Sequence of chain 2.B:
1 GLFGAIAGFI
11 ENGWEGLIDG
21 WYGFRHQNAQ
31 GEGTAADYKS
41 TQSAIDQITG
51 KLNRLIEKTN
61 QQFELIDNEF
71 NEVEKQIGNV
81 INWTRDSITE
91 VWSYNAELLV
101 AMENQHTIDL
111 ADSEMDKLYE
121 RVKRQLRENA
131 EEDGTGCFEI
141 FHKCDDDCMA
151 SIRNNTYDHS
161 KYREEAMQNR

This small molecule binds to this protein.
Small molecule (SMILES): CC(=O)N[C@H]1[C@H](O[C@H]2[C@H](O)[C@@H](NC(C)=O)CO[C@@H]2CO)O[C@H](CO)[C@@H](O)[C@@H]1O

Sequence of chain 1.A:
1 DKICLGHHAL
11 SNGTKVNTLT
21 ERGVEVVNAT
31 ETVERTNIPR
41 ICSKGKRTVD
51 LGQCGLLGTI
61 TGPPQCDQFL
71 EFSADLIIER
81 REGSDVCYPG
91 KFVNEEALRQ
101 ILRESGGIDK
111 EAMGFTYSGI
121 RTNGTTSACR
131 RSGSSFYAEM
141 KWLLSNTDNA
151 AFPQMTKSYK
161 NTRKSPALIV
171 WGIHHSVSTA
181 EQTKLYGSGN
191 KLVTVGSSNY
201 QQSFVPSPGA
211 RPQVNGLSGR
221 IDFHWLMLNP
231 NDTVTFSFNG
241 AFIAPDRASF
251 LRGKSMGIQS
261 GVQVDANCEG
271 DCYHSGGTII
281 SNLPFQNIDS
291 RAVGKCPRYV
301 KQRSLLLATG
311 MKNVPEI

Sequence of chain 2.A:
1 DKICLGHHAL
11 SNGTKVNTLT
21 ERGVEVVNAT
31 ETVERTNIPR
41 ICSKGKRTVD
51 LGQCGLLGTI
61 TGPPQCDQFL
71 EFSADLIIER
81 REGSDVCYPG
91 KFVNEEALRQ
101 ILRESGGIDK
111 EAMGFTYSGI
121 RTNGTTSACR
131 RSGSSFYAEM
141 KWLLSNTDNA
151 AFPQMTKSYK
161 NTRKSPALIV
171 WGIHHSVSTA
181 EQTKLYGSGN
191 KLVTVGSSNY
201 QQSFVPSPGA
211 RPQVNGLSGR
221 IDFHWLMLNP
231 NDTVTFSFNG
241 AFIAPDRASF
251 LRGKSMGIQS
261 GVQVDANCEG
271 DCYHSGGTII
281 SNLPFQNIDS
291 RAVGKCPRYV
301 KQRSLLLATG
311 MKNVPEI

Binding-site contacts:
Ligand atom N2 contacts residue GLU72 of chain 2.B at 3.8 Å.
Ligand atom C7 contacts residue ASN82 of chain 2.B at 3.8 Å.
Ligand atom C1 contacts residue ASN82 of chain 2.B at 1.5 Å.
Ligand atom C7 contacts residue ASN79 of chain 2.B at 3.5 Å.
Ligand atom C3 contacts residue GLU72 of chain 2.B at 4.1 Å.
Ligand atom C7 contacts residue GLU69 of chain 2.B at 4.3 Å.
Ligand atom O5 contacts residue ASN82 of chain 2.B at 2.3 Å (h-bond).
Ligand atom O7 contacts residue ASN79 of chain 2.B at 3.3 Å (h-bond).
Ligand atom C4 contacts residue ASN82 of chain 2.B at 4.2 Å.
Ligand atom C8 contacts residue LYS75 of chain 2.B at 3.4 Å.
Ligand atom N2 contacts residue ASN79 of chain 2.B at 4.5 Å.
Ligand atom O6 contacts residue ARG291 of chain 2.A at 4.3 Å.
Ligand atom C3 contacts residue ASN82 of chain 2.B at 3.9 Å.
Ligand atom N2 contacts residue ASN82 of chain 2.B at 3.0 Å (h-bond).
Ligand atom C7 contacts residue GLU72 of chain 2.B at 3.8 Å.
Ligand atom O7 contacts residue GLU104 of chain 1.A at 4.4 Å.
Ligand atom C8 contacts residue GLY78 of chain 2.B at 4.1 Å.
Ligand atom C8 contacts residue ARG291 of chain 2.A at 3.9 Å.
Ligand atom O3 contacts residue GLU72 of chain 2.B at 3.5 Å (salt-bridge).
Ligand atom O7 contacts residue ASN82 of chain 2.B at 4.1 Å.
Ligand atom C8 contacts residue GLU69 of chain 2.B at 3.8 Å.
Ligand atom C8 contacts residue GLU72 of chain 2.B at 3.7 Å.
Ligand atom C7 contacts residue LYS75 of chain 2.B at 4.0 Å.
Ligand atom O7 contacts residue LYS75 of chain 2.B at 3.8 Å.
Ligand atom O7 contacts residue GLU72 of chain 2.B at 4.4 Å.
Ligand atom C5 contacts residue ASN82 of chain 2.B at 3.6 Å.
Ligand atom C8 contacts residue ASN79 of chain 2.B at 3.3 Å.
Ligand atom C2 contacts residue ASN82 of chain 2.B at 2.5 Å.
Ligand atom O7 contacts residue GLU69 of chain 2.B at 4.2 Å.